Binding-site contacts:
Ligand atom O contacts residue GLU82 of chain 2.A at 2.8 Å (salt-bridge).
Ligand atom CD2 contacts residue VAL52 of chain 1.A at 3.5 Å (hydrophobic).
Ligand atom N contacts residue GLU82 of chain 2.A at 2.8 Å (salt-bridge).
Ligand atom N contacts residue VAL52 of chain 1.A at 3.0 Å (h-bond).
Ligand atom O contacts residue PHE5 of chain 2.A at 3.2 Å.
Ligand atom CB contacts residue TYR49 of chain 1.A at 3.7 Å (hydrophobic).
Ligand atom N contacts residue PHE5 of chain 2.A at 3.6 Å.
Ligand atom O contacts residue PRO50 of chain 1.A at 3.1 Å.
Ligand atom CA contacts residue GLU82 of chain 2.A at 3.5 Å.
Ligand atom O contacts residue EDO1 of chain 1.E at 2.7 Å (h-bond).
Ligand atom CB contacts residue TYR49 of chain 1.A at 3.6 Å (hydrophobic).
Ligand atom CD2 contacts residue PHE5 of chain 2.A at 3.7 Å (hydrophobic).
Ligand atom OE1 contacts residue VAL52 of chain 1.A at 3.6 Å.
Ligand atom CB contacts residue VAL52 of chain 1.A at 3.4 Å (hydrophobic).
Ligand atom CE1 contacts residue ASP29 of chain 1.A at 3.7 Å.
Ligand atom CH2 contacts residue PRO6 of chain 2.A at 3.6 Å (hydrophobic).
Ligand atom CZ contacts residue GLU82 of chain 2.A at 3.3 Å.
Ligand atom O contacts residue LEU40 of chain 1.A at 3.5 Å.
Ligand atom O contacts residue VAL52 of chain 1.A at 3.6 Å.
Ligand atom O contacts residue TYR49 of chain 1.A at 2.7 Å (h-bond).
Ligand atom O contacts residue SER51 of chain 1.A at 3.0 Å (h-bond).
Ligand atom CD1 contacts residue ASP29 of chain 1.A at 3.6 Å.
Ligand atom O contacts residue GLN81 of chain 2.A at 3.7 Å.
Ligand atom CB contacts residue GLU82 of chain 2.A at 3.7 Å.
Ligand atom CD contacts residue VAL52 of chain 1.A at 3.5 Å (hydrophobic).
Ligand atom C contacts residue GLU82 of chain 2.A at 3.6 Å.
Ligand atom SG contacts residue TYR49 of chain 1.A at 3.6 Å (h-bond).
Ligand atom CE1 contacts residue GLU82 of chain 2.A at 3.1 Å.
Ligand atom NE1 contacts residue ASP2 of chain 2.A at 2.9 Å (salt-bridge).
Ligand atom CZ2 contacts residue PHE5 of chain 2.A at 3.5 Å (hydrophobic).
Ligand atom C contacts residue EDO1 of chain 1.E at 3.6 Å.
Ligand atom C contacts residue TRP54 of chain 1.A at 3.4 Å (hydrophobic).
Ligand atom O contacts residue TRP54 of chain 1.A at 3.3 Å.
Ligand atom CZ2 contacts residue ASN4 of chain 2.A at 3.5 Å.
Ligand atom O contacts residue TRP54 of chain 1.A at 3.1 Å (h-bond).
Ligand atom CH2 contacts residue ASN4 of chain 2.A at 3.6 Å.
Ligand atom N contacts residue PHE5 of chain 2.A at 3.7 Å.
Ligand atom N contacts residue TRP54 of chain 1.A at 3.5 Å (h-bond).
Ligand atom OH contacts residue GLU82 of chain 2.A at 2.7 Å (salt-bridge).
Ligand atom C contacts residue PHE5 of chain 2.A at 3.4 Å (hydrophobic).

Sequence of chain 2.A:
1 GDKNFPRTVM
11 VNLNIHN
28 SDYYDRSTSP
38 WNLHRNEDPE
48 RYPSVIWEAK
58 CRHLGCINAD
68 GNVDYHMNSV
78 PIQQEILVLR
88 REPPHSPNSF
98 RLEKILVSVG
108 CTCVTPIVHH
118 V

A small-molecule ligand and the protein it binds are described below.
Small molecule (SMILES): CSCC[C@@H]1NC(=O)[C@H](CC(=O)O)NC(=O)[C@H](Cc2ccc(O)cc2)NC(=O)[C@H](CCC(=O)O)NC(=O)[C@H](CC(C)C)NC(=O)[C@H](C(C)C)NC(=O)[C@H](CC2=CN=C3C=CC=CC23)NC(=O)[C@@H](N)CSSC[C@@H](C(=O)N[C@@H](CCCN=C(N)N)C(=O)O)NC(=O)[C@H](Cc2cnc[nH]2)NC(=O)[C@H](CC(C)C)NC(=O)[C@H](C)NC(=O)CNC(=O)[C@H](Cc2ccccc2)NC1=O

Sequence of chain 1.A:
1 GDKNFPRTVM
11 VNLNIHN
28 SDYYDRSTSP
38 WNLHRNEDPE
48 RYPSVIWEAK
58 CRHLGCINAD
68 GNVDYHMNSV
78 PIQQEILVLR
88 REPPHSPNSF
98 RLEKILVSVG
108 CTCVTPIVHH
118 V